Sequence of chain 2.A:
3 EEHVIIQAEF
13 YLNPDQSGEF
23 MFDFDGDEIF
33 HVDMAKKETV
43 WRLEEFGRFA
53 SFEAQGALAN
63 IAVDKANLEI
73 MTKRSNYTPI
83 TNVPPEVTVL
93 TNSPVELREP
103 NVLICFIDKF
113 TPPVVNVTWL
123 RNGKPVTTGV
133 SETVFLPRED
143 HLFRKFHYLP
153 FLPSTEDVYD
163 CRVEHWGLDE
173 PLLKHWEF

A protein and the small-molecule ligand that binds it are described below.
Small molecule (SMILES): CC(=O)N[C@@H]1[C@@H](O)[C@H](O)[C@@H](CO)O[C@H]1O

Binding-site contacts:
Ligand atom C4 contacts residue ASN118 of chain 2.A at 4.2 Å.
Ligand atom C8 contacts residue TRP168 of chain 2.A at 3.2 Å (hydrophobic).
Ligand atom O3 contacts residue TRP168 of chain 2.A at 3.3 Å (h-bond).
Ligand atom C7 contacts residue TRP168 of chain 2.A at 3.5 Å (hydrophobic).
Ligand atom C1 contacts residue GLU166 of chain 2.A at 3.8 Å.
Ligand atom C5 contacts residue ASN118 of chain 2.A at 3.7 Å.
Ligand atom O5 contacts residue GLU166 of chain 2.A at 3.8 Å.
Ligand atom C3 contacts residue ASN118 of chain 2.A at 3.8 Å.
Ligand atom O7 contacts residue TRP168 of chain 2.A at 4.0 Å.
Ligand atom C2 contacts residue GLU166 of chain 2.A at 4.2 Å.
Ligand atom C7 contacts residue HIS167 of chain 2.A at 4.4 Å.
Ligand atom O5 contacts residue ASN118 of chain 2.A at 2.4 Å (h-bond).
Ligand atom O7 contacts residue HIS167 of chain 2.A at 3.8 Å.
Ligand atom N2 contacts residue TRP168 of chain 2.A at 3.9 Å.
Ligand atom O7 contacts residue ASN118 of chain 2.A at 3.6 Å (h-bond).
Ligand atom C7 contacts residue ASN118 of chain 2.A at 3.5 Å.
Ligand atom C8 contacts residue GLU166 of chain 2.A at 4.0 Å.
Ligand atom N2 contacts residue ASN118 of chain 2.A at 2.9 Å (h-bond).
Ligand atom C8 contacts residue VAL116 of chain 2.A at 3.9 Å (hydrophobic).
Ligand atom C1 contacts residue ASN118 of chain 2.A at 1.4 Å.
Ligand atom O7 contacts residue GLU166 of chain 2.A at 3.5 Å.
Ligand atom C8 contacts residue HIS167 of chain 2.A at 3.8 Å.
Ligand atom C3 contacts residue TRP168 of chain 2.A at 4.4 Å (hydrophobic).
Ligand atom C8 contacts residue VAL117 of chain 2.A at 4.5 Å (hydrophobic).
Ligand atom C2 contacts residue ASN118 of chain 2.A at 2.4 Å.
Ligand atom C7 contacts residue GLU166 of chain 2.A at 4.2 Å.